Binding-site contacts:
Ligand atom C contacts residue SER24 of chain 1.B at 3.7 Å.
Ligand atom CB contacts residue ZDC1 of chain 1.M at 3.3 Å.
Ligand atom O contacts residue ZDC1 of chain 1.M at 3.1 Å (h-bond).
Ligand atom CA contacts residue ZDC1 of chain 1.M at 2.1 Å.
Ligand atom N contacts residue SER24 of chain 1.B at 3.5 Å (h-bond).
Ligand atom N contacts residue ZDC1 of chain 1.M at 0.9 Å.
Ligand atom CG contacts residue ZDC1 of chain 1.M at 4.3 Å.
Ligand atom CA contacts residue SER24 of chain 1.B at 3.3 Å.
Ligand atom CD contacts residue ZDC1 of chain 1.M at 4.1 Å.
Ligand atom CD contacts residue SER24 of chain 1.B at 4.0 Å.
Ligand atom C contacts residue ZDC1 of chain 1.M at 2.5 Å.

The protein below binds the small molecule below.
Small molecule (SMILES): N[C@@H](CCCC[NH3+])C(=O)O

Sequence of chain 1.B:
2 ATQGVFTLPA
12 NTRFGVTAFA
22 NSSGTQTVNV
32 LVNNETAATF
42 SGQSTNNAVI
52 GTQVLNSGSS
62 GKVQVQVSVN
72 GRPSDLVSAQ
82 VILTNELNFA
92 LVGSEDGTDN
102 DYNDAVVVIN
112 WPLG